A small-molecule ligand and the protein it binds are described below.
Small molecule (SMILES): N=c1ccn([C@H]2C[C@H](O[P](=O)(O)OC[C@H]3O[C@@H](n4cnc5c(N)ncnc54)C[C@@H]3O[P](=O)(O)OC[C@H]3O[C@@H](n4cnc5c(N)ncnc54)C[C@@H]3O[P](=O)(O)OC[C@H]3O[C@@H](n4cnc5c(N)ncnc54)C[C@@H]3O)[C@@H](COP(=O)=O)O2)c(=O)[nH]1

Binding-site contacts:
Ligand atom OP2 contacts residue ARG534 of chain 52.A at 3.6 Å.
Ligand atom OP1 contacts residue ASN275 of chain 52.A at 4.5 Å.
Ligand atom C2 contacts residue TRP60 of chain 52.A at 3.4 Å (hydrophobic).
Ligand atom O3' contacts residue PRO276 of chain 52.A at 3.4 Å.
Ligand atom O5' contacts residue TRP60 of chain 52.A at 3.8 Å.
Ligand atom O5' contacts residue PRO276 of chain 52.A at 2.8 Å.
Ligand atom N1 contacts residue TRP60 of chain 52.A at 3.5 Å.
Ligand atom C3' contacts residue PRO276 of chain 52.A at 3.2 Å (hydrophobic).
Ligand atom N9 contacts residue TRP60 of chain 52.A at 3.8 Å.
Ligand atom C2' contacts residue GLN137 of chain 52.A at 2.9 Å.
Ligand atom P contacts residue GLN137 of chain 52.A at 3.5 Å.
Ligand atom C6 contacts residue TRP60 of chain 52.A at 3.4 Å (hydrophobic).
Ligand atom O5' contacts residue GLN137 of chain 52.A at 4.3 Å.
Ligand atom P contacts residue ASN139 of chain 52.A at 3.7 Å.
Ligand atom C3' contacts residue GLN137 of chain 52.A at 2.6 Å.
Ligand atom O3' contacts residue GLN137 of chain 52.A at 2.1 Å (h-bond).
Ligand atom OP1 contacts residue ASN139 of chain 52.A at 3.1 Å (h-bond).
Ligand atom OP2 contacts residue ASN139 of chain 52.A at 3.3 Å (h-bond).
Ligand atom OP1 contacts residue PRO276 of chain 52.A at 3.1 Å.
Ligand atom N7 contacts residue TRP60 of chain 52.A at 3.9 Å.
Ligand atom OP1 contacts residue GLN137 of chain 52.A at 4.4 Å.
Ligand atom C2' contacts residue TRP60 of chain 52.A at 4.1 Å (hydrophobic).
Ligand atom P contacts residue PRO276 of chain 52.A at 3.8 Å.
Ligand atom C8 contacts residue TRP60 of chain 52.A at 4.4 Å (hydrophobic).
Ligand atom C5 contacts residue TRP60 of chain 52.A at 3.8 Å (hydrophobic).
Ligand atom O4' contacts residue TRP60 of chain 52.A at 4.2 Å.
Ligand atom C4 contacts residue TRP60 of chain 52.A at 3.5 Å (hydrophobic).
Ligand atom O3' contacts residue TRP60 of chain 52.A at 4.4 Å.
Ligand atom N6 contacts residue GLY57 of chain 52.A at 3.7 Å.
Ligand atom N3 contacts residue TRP60 of chain 52.A at 3.0 Å.
Ligand atom C1' contacts residue GLN137 of chain 52.A at 4.0 Å.
Ligand atom OP2 contacts residue GLN137 of chain 52.A at 3.8 Å.
Ligand atom C1' contacts residue TRP60 of chain 52.A at 3.5 Å (hydrophobic).
Ligand atom C5' contacts residue PRO276 of chain 52.A at 3.7 Å (hydrophobic).
Ligand atom OP2 contacts residue PRO276 of chain 52.A at 3.9 Å.
Ligand atom C4' contacts residue PRO276 of chain 52.A at 3.7 Å (hydrophobic).
Ligand atom C4' contacts residue GLN137 of chain 52.A at 4.1 Å.
Ligand atom N6 contacts residue TRP60 of chain 52.A at 3.0 Å.
Ligand atom N6 contacts residue ASP58 of chain 52.A at 4.3 Å.
Ligand atom OP2 contacts residue TRP60 of chain 52.A at 4.4 Å.

Sequence of chain 52.A:
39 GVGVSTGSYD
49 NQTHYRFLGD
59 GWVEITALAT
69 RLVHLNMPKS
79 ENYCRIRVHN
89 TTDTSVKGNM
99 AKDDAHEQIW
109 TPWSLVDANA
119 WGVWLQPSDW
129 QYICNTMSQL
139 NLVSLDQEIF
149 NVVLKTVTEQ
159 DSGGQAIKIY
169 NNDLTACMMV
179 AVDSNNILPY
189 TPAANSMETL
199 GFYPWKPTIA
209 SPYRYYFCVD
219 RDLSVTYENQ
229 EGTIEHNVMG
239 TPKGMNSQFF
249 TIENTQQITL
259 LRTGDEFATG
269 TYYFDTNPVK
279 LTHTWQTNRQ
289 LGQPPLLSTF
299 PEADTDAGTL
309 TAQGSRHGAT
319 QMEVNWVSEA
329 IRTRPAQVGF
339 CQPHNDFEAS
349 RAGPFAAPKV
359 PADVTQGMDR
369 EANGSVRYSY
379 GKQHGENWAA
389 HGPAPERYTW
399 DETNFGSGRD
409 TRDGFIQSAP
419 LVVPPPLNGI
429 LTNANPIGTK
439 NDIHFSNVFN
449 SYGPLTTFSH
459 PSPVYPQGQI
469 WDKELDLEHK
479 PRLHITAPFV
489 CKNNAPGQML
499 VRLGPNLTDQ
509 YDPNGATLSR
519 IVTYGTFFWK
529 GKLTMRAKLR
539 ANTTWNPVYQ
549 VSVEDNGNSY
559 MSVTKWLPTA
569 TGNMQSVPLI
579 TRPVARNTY